A protein and the small-molecule ligand that binds it are described below.
Small molecule (SMILES): O=C(N[C@@H]1O[C@H](CO)[C@@H](O)[C@H](O)[C@H]1O)c1cccc(-c2ccc(F)cc2)c1

Sequence of chain 1.A:
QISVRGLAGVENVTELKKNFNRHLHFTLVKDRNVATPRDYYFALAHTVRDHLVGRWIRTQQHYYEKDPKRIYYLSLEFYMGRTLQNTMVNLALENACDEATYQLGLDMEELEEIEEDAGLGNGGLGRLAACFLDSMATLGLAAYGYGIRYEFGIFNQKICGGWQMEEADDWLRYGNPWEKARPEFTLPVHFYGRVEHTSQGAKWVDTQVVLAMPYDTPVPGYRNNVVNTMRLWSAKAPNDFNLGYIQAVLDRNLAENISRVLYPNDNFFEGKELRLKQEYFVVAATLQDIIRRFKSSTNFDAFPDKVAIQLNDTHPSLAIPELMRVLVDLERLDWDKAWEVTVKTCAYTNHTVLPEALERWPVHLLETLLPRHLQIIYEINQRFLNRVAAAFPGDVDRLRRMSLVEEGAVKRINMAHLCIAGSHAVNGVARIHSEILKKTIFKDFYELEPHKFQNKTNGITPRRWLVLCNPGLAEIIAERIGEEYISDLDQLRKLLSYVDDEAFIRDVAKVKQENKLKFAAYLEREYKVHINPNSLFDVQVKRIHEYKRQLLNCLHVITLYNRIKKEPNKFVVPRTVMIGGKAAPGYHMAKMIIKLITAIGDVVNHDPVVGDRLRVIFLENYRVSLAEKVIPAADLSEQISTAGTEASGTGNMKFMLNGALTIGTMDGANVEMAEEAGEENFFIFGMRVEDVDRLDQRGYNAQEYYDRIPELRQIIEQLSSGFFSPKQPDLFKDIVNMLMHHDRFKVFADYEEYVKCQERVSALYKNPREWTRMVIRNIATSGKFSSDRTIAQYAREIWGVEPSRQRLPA

Binding-site contacts:
Ligand atom C8 contacts residue ASN285 of chain 1.A at 3.8 Å.
Ligand atom O2 contacts residue ASN285 of chain 1.A at 3.6 Å.
Ligand atom C2 contacts residue ASN285 of chain 1.A at 3.0 Å.
Ligand atom C13 contacts residue PHE286 of chain 1.A at 3.5 Å (hydrophobic).
Ligand atom C9 contacts residue HIS342 of chain 1.A at 3.7 Å.
Ligand atom O2' contacts residue GLU673 of chain 1.A at 3.1 Å (salt-bridge).
Ligand atom O4' contacts residue GLY676 of chain 1.A at 2.8 Å (h-bond).
Ligand atom C1' contacts residue HIS378 of chain 1.A at 3.6 Å.
Ligand atom O6' contacts residue HIS378 of chain 1.A at 2.7 Å (h-bond).
Ligand atom C12 contacts residue ASN283 of chain 1.A at 3.2 Å.
Ligand atom F15 contacts residue ASN283 of chain 1.A at 3.3 Å.
Ligand atom F15 contacts residue ARG293 of chain 1.A at 3.7 Å.
Ligand atom O2' contacts residue ASN285 of chain 1.A at 3.2 Å (h-bond).
Ligand atom O5' contacts residue HIS378 of chain 1.A at 3.6 Å.
Ligand atom C6' contacts residue ASN485 of chain 1.A at 3.2 Å.
Ligand atom O3' contacts residue SER675 of chain 1.A at 2.9 Å (h-bond).
Ligand atom O3' contacts residue GLY676 of chain 1.A at 3.0 Å (h-bond).
Ligand atom C14 contacts residue ASN283 of chain 1.A at 3.7 Å.
Ligand atom C6 contacts residue HIS342 of chain 1.A at 3.6 Å.
Ligand atom C3 contacts residue ASN285 of chain 1.A at 3.2 Å.
Ligand atom C11 contacts residue ASN134 of chain 1.A at 3.6 Å.
Ligand atom O6' contacts residue VAL456 of chain 1.A at 3.7 Å.
Ligand atom C4 contacts residue ASN285 of chain 1.A at 3.7 Å.
Ligand atom C10 contacts residue GLU89 of chain 1.A at 3.4 Å.
Ligand atom C11 contacts residue GLU89 of chain 1.A at 3.1 Å.
Ligand atom O4' contacts residue SER675 of chain 1.A at 3.6 Å.
Ligand atom C2' contacts residue HIS378 of chain 1.A at 3.3 Å.
Ligand atom O4' contacts residue ASN485 of chain 1.A at 3.5 Å (h-bond).
Ligand atom N1 contacts residue HIS378 of chain 1.A at 3.1 Å (h-bond).
Ligand atom O3' contacts residue GLU673 of chain 1.A at 2.8 Å (salt-bridge).
Ligand atom C13 contacts residue ASN283 of chain 1.A at 3.1 Å.
Ligand atom O2' contacts residue TYR574 of chain 1.A at 3.1 Å (h-bond).
Ligand atom C12 contacts residue ARG293 of chain 1.A at 3.6 Å.
Ligand atom N1 contacts residue ASN285 of chain 1.A at 3.1 Å (h-bond).
Ligand atom O3' contacts residue ALA674 of chain 1.A at 3.1 Å (h-bond).
Ligand atom C3' contacts residue GLU673 of chain 1.A at 3.3 Å.
Ligand atom O6' contacts residue ASN485 of chain 1.A at 2.6 Å (h-bond).
Ligand atom C6' contacts residue HIS378 of chain 1.A at 3.5 Å.
Ligand atom O2 contacts residue LEU137 of chain 1.A at 3.3 Å.
Ligand atom F15 contacts residue TYR281 of chain 1.A at 3.4 Å.